Sequence of chain 1.F:
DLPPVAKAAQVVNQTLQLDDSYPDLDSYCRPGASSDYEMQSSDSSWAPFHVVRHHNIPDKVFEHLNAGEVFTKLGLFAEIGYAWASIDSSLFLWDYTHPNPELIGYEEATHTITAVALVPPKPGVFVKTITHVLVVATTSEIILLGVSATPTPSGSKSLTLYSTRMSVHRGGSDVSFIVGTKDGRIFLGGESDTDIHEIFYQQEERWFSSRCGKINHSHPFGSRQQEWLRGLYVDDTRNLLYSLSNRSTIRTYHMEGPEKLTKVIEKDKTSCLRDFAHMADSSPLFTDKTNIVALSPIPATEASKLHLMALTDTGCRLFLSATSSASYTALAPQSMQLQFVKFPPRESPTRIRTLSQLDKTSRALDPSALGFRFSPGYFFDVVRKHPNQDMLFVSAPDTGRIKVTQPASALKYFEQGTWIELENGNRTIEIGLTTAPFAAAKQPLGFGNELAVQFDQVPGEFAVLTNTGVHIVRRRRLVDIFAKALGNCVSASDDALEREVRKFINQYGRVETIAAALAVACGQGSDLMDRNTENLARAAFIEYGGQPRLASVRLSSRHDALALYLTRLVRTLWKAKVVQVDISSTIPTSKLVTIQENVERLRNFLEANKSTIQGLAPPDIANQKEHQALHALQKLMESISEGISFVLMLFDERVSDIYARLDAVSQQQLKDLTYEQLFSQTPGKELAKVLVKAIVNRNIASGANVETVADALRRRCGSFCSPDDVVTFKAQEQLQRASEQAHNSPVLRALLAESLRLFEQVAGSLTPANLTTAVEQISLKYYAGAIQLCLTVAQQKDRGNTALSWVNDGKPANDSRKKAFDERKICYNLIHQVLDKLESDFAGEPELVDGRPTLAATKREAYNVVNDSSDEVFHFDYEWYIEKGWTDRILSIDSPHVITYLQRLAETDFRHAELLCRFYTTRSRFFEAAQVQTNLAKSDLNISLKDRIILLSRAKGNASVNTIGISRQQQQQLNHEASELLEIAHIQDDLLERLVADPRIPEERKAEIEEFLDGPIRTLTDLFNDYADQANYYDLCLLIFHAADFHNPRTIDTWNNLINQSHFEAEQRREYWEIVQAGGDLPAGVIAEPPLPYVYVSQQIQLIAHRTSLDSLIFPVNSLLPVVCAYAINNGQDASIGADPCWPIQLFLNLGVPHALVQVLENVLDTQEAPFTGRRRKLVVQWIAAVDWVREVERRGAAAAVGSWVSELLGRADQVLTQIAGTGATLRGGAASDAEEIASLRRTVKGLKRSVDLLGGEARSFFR

Sequence of chain 1.D:
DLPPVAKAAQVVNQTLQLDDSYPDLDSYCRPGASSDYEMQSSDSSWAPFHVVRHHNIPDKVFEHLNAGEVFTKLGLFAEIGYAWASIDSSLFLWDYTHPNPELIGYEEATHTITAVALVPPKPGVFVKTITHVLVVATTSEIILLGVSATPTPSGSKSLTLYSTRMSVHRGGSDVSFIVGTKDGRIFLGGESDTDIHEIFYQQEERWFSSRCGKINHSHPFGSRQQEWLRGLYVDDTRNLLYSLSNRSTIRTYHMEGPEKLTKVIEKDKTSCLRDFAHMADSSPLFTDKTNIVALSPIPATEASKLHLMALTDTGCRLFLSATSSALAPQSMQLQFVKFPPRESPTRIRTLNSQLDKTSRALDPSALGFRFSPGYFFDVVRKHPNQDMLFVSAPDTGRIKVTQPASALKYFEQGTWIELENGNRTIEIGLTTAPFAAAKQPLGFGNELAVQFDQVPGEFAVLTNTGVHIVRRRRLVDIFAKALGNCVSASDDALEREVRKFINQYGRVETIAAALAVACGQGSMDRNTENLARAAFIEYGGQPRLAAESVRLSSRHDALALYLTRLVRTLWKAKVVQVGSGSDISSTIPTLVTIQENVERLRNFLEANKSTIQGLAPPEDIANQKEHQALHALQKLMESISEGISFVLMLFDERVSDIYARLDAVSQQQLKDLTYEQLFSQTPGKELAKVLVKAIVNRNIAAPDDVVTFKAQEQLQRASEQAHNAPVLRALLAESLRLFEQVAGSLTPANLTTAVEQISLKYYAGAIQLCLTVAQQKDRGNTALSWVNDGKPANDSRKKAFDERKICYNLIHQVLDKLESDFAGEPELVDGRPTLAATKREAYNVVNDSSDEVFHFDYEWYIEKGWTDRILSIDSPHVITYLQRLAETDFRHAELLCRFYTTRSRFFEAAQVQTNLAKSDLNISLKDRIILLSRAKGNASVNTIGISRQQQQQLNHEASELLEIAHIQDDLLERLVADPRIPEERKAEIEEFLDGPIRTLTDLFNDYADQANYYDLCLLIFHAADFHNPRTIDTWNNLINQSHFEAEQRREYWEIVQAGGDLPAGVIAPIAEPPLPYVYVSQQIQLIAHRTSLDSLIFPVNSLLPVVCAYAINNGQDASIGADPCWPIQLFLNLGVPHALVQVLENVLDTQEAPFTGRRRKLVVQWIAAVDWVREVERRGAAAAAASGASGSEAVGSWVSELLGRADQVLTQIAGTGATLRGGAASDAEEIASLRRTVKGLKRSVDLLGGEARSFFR

Binding-site contacts:
Ligand atom C contacts residue ASP862 of chain 1.D at 0.9 Å.
Ligand atom N contacts residue ASP862 of chain 1.D at 1.2 Å.
Ligand atom CA contacts residue VAL814 of chain 1.D at 1.5 Å (hydrophobic).
Ligand atom NH2 contacts residue LEU829 of chain 1.D at 1.3 Å (h-bond).
Ligand atom CA contacts residue ASP862 of chain 1.D at 1.1 Å.
Ligand atom CB contacts residue GLU863 of chain 1.D at 1.5 Å.
Ligand atom CD contacts residue CYS830 of chain 1.D at 1.6 Å (hydrophobic).
Ligand atom NZ contacts residue ARG864 of chain 1.D at 1.1 Å.
Ligand atom O contacts residue ASP855 of chain 1.D at 0.3 Å (salt-bridge).
Ligand atom CE contacts residue ARG864 of chain 1.D at 0.4 Å.
Ligand atom CG contacts residue ARG864 of chain 1.D at 1.1 Å.
Ligand atom CG contacts residue ILE866 of chain 1.D at 1.1 Å (hydrophobic).
Ligand atom CD contacts residue ARG864 of chain 1.D at 0.6 Å.
Ligand atom NE contacts residue ALA826 of chain 1.D at 1.4 Å (h-bond).
Ligand atom O contacts residue SER856 of chain 1.D at 1.3 Å.
Ligand atom O contacts residue LEU810 of chain 1.D at 1.2 Å.
Ligand atom CB contacts residue ARG857 of chain 1.D at 1.3 Å.
Ligand atom CG contacts residue ALA860 of chain 1.D at 1.4 Å (hydrophobic).
Ligand atom O contacts residue ILE866 of chain 1.D at 0.8 Å.
Ligand atom C contacts residue LYS858 of chain 1.D at 1.6 Å.
Ligand atom N contacts residue LYS858 of chain 1.D at 1.3 Å (salt-bridge).
Ligand atom O contacts residue ASP862 of chain 1.D at 1.2 Å.
Ligand atom N contacts residue LYS858 of chain 1.D at 1.5 Å.
Ligand atom N contacts residue VAL814 of chain 1.D at 1.3 Å.
Ligand atom CA contacts residue LYS858 of chain 1.D at 1.5 Å.
Ligand atom C contacts residue ASP855 of chain 1.D at 1.5 Å.
Ligand atom NH1 contacts residue LEU829 of chain 1.D at 1.2 Å (h-bond).
Ligand atom CD1 contacts residue ALA860 of chain 1.D at 1.5 Å (hydrophobic).
Ligand atom CZ contacts residue LEU829 of chain 1.D at 0.9 Å (hydrophobic).
Ligand atom CA contacts residue LEU870 of chain 1.D at 0.9 Å (hydrophobic).
Ligand atom CD2 contacts residue ILE866 of chain 1.D at 1.4 Å (hydrophobic).
Ligand atom CB contacts residue LYS858 of chain 1.D at 1.5 Å.
Ligand atom CD2 contacts residue ALA860 of chain 1.D at 0.9 Å (hydrophobic).
Ligand atom O contacts residue GLU863 of chain 1.D at 1.5 Å.
Ligand atom N contacts residue LYS858 of chain 1.D at 1.2 Å.
Ligand atom N contacts residue LEU870 of chain 1.D at 0.7 Å.
Ligand atom CB contacts residue LEU870 of chain 1.D at 1.5 Å (hydrophobic).
Ligand atom CD contacts residue LYS858 of chain 1.D at 1.4 Å.
Ligand atom CB contacts residue LYS859 of chain 1.D at 1.3 Å.
Ligand atom N contacts residue GLU863 of chain 1.D at 1.2 Å (salt-bridge).

This small molecule binds to this protein.
Small molecule (SMILES): CSCC[C@H](NC(=O)[C@@H]1CCCN1C(=O)[C@H](CC(C)C)NC(=O)[C@H](CC(C)C)NC(=O)[C@H](CCCCN)NC(=O)[C@H](C)NC(=O)[C@H](CCCCN)NC(=O)[C@@H](N)CCCN=C(N)N)C(=O)N[C@@H](CCC(=O)O)C(=O)N[C@@H](CCC(=O)O)C(=O)N[C@@H](C)C(=O)N[C@@H](CC(C)C)C(=O)N[C@@H](CC(C)C)C(=O)N1CCC[C@H]1C=O